A small-molecule ligand and the protein it binds are described below.
Small molecule (SMILES): C=CC(=O)N1CC[C@@H](Oc2nc(Nc3ccc(N4CCC(N5CCN(C)CC5)CC4)cc3)c(C(N)=O)nc2CC)C1

Sequence of chain 1.A:
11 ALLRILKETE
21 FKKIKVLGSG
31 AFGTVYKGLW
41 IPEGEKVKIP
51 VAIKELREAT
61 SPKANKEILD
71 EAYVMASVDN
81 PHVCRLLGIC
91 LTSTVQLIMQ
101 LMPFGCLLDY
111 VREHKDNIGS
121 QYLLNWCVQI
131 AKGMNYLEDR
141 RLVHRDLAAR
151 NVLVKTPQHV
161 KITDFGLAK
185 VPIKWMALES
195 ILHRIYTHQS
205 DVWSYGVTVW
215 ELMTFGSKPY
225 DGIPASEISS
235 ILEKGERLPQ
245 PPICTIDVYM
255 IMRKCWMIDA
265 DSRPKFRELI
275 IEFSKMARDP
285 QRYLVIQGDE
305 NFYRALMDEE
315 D

Binding-site contacts:
Ligand atom C29 contacts residue GLN100 of chain 1.A at 3.8 Å.
Ligand atom C41 contacts residue ASP109 of chain 1.A at 3.2 Å.
Ligand atom C9 contacts residue VNS1 of chain 1.E at 3.4 Å.
Ligand atom C15 contacts residue GLY105 of chain 1.A at 3.9 Å.
Ligand atom O30 contacts residue ALA52 of chain 1.A at 3.8 Å.
Ligand atom C27 contacts residue ASP312 of chain 1.A at 3.7 Å.
Ligand atom C14 contacts residue GLY105 of chain 1.A at 3.8 Å.
Ligand atom C41 contacts residue CYS106 of chain 1.A at 1.7 Å (hydrophobic).
Ligand atom C40 contacts residue ASP109 of chain 1.A at 3.0 Å.
Ligand atom C40 contacts residue CYS106 of chain 1.A at 3.1 Å (hydrophobic).
Ligand atom C32 contacts residue THR163 of chain 1.A at 3.8 Å.
Ligand atom C21 contacts residue MET311 of chain 1.A at 3.9 Å (hydrophobic).
Ligand atom C23 contacts residue MET311 of chain 1.A at 3.9 Å (hydrophobic).
Ligand atom C23 contacts residue GLU113 of chain 1.A at 3.5 Å.
Ligand atom C14 contacts residue MET102 of chain 1.A at 4.0 Å (hydrophobic).
Ligand atom C29 contacts residue ALA52 of chain 1.A at 3.6 Å (hydrophobic).
Ligand atom O30 contacts residue MET99 of chain 1.A at 3.3 Å (h-bond).
Ligand atom C2 contacts residue LEU27 of chain 1.A at 3.8 Å (hydrophobic).
Ligand atom C21 contacts residue ASP312 of chain 1.A at 3.8 Å.
Ligand atom C41 contacts residue ARG150 of chain 1.A at 3.9 Å.
Ligand atom C11 contacts residue LEU27 of chain 1.A at 3.9 Å (hydrophobic).
Ligand atom N31 contacts residue ALA52 of chain 1.A at 3.6 Å.
Ligand atom C12 contacts residue GLY105 of chain 1.A at 4.0 Å.
Ligand atom O30 contacts residue GLN100 of chain 1.A at 3.2 Å (h-bond).
Ligand atom C10 contacts residue LEU27 of chain 1.A at 3.8 Å (hydrophobic).
Ligand atom C20 contacts residue ASP312 of chain 1.A at 3.7 Å.
Ligand atom C29 contacts residue MET102 of chain 1.A at 3.9 Å (hydrophobic).
Ligand atom C24 contacts residue GLU113 of chain 1.A at 3.8 Å.
Ligand atom N31 contacts residue GLN100 of chain 1.A at 3.4 Å (h-bond).
Ligand atom N31 contacts residue MET102 of chain 1.A at 2.9 Å (h-bond).
Ligand atom O30 contacts residue LEU153 of chain 1.A at 3.4 Å.
Ligand atom N7 contacts residue LEU27 of chain 1.A at 3.4 Å.
Ligand atom C15 contacts residue MET102 of chain 1.A at 3.3 Å (hydrophobic).
Ligand atom C14 contacts residue PRO103 of chain 1.A at 3.8 Å (hydrophobic).
Ligand atom C20 contacts residue MET311 of chain 1.A at 3.8 Å (hydrophobic).
Ligand atom C32 contacts residue VNS1 of chain 1.E at 3.7 Å.
Ligand atom C13 contacts residue GLY105 of chain 1.A at 3.9 Å.
Ligand atom N31 contacts residue LEU101 of chain 1.A at 3.2 Å.
Ligand atom C32 contacts residue ASP164 of chain 1.A at 3.6 Å.
Ligand atom N6 contacts residue VNS1 of chain 1.E at 3.8 Å.